A protein and the small-molecule ligand that binds it are described below.
Small molecule (SMILES): CC(=O)N[C@@H]1[C@@H](O)[C@H](O)[C@@H](CO)O[C@H]1O

Sequence of chain 1.A:
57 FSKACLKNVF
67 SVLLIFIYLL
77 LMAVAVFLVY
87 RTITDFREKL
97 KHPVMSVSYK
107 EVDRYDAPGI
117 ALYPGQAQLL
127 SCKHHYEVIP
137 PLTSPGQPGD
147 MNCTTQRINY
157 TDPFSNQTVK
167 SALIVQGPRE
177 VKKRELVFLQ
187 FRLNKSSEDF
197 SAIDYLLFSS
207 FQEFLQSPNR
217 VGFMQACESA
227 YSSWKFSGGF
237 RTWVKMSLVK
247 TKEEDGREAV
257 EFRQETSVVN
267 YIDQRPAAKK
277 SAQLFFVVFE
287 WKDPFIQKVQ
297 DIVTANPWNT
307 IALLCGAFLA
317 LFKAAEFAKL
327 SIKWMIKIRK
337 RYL

Binding-site contacts:
Ligand atom O7 contacts residue GLN124 of chain 1.A at 3.5 Å.
Ligand atom O7 contacts residue ASN190 of chain 1.A at 3.9 Å.
Ligand atom C8 contacts residue GLN124 of chain 1.A at 3.7 Å.
Ligand atom C2 contacts residue ASN190 of chain 1.A at 2.5 Å.
Ligand atom C3 contacts residue ASN190 of chain 1.A at 3.8 Å.
Ligand atom C4 contacts residue ASN190 of chain 1.A at 4.2 Å.
Ligand atom O5 contacts residue ASN190 of chain 1.A at 2.4 Å (h-bond).
Ligand atom C8 contacts residue ASN190 of chain 1.A at 3.4 Å.
Ligand atom O5 contacts residue ARG188 of chain 1.A at 4.2 Å.
Ligand atom C5 contacts residue ARG188 of chain 1.A at 4.3 Å.
Ligand atom N2 contacts residue ASN190 of chain 1.A at 2.9 Å (h-bond).
Ligand atom C7 contacts residue GLN124 of chain 1.A at 3.9 Å.
Ligand atom C1 contacts residue ARG188 of chain 1.A at 4.3 Å.
Ligand atom C5 contacts residue ASN190 of chain 1.A at 3.7 Å.
Ligand atom C7 contacts residue ASN190 of chain 1.A at 3.2 Å.
Ligand atom C1 contacts residue ASN190 of chain 1.A at 1.4 Å.
Ligand atom C6 contacts residue ARG188 of chain 1.A at 4.3 Å.